Binding-site contacts:
Ligand atom N2 contacts residue THR156 of chain 55.E at 3.6 Å (h-bond).
Ligand atom C7 contacts residue ASN154 of chain 55.E at 3.3 Å.
Ligand atom C1 contacts residue THR156 of chain 55.E at 3.6 Å.
Ligand atom C2 contacts residue ASN154 of chain 55.E at 3.5 Å.
Ligand atom O7 contacts residue ASN154 of chain 55.E at 2.6 Å (h-bond).
Ligand atom C8 contacts residue THR156 of chain 55.E at 4.0 Å.
Ligand atom C1 contacts residue ASN154 of chain 55.E at 3.4 Å.
Ligand atom C7 contacts residue THR156 of chain 55.E at 3.9 Å.
Ligand atom C6 contacts residue MET151 of chain 55.E at 4.5 Å (hydrophobic).
Ligand atom C8 contacts residue ASN154 of chain 55.E at 3.6 Å.
Ligand atom N2 contacts residue ASN154 of chain 55.E at 3.8 Å.
Ligand atom O5 contacts residue ASN154 of chain 55.E at 4.0 Å.
Ligand atom C2 contacts residue THR156 of chain 55.E at 4.2 Å.
Ligand atom O6 contacts residue MET151 of chain 55.E at 3.4 Å.

Sequence of chain 55.E:
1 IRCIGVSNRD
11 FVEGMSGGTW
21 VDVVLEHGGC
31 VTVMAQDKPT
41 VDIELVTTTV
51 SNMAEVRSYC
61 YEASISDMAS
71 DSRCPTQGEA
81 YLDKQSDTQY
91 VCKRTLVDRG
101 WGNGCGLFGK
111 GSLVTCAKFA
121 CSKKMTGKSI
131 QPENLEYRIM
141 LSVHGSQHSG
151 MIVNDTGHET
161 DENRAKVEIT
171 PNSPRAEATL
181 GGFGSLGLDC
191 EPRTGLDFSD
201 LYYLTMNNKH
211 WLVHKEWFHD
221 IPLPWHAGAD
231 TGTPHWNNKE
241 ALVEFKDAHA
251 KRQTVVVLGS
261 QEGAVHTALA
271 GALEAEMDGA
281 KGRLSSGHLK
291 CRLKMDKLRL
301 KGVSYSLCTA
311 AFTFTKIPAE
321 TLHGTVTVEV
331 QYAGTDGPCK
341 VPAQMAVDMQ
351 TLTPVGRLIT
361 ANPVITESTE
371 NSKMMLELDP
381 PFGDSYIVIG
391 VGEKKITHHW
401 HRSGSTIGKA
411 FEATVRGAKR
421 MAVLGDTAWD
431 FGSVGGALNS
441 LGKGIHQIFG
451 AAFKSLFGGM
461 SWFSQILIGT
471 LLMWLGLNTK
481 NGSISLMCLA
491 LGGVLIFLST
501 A

A small-molecule ligand and the protein it binds are described below.
Small molecule (SMILES): CC(=O)N[C@H]1[C@H](O[C@H]2[C@H](O)[C@@H](NC(C)=O)CO[C@@H]2CO)O[C@H](CO)[C@@H](O)[C@@H]1O